The small molecule below binds the protein below.
Small molecule (SMILES): CC(=O)N1CCN(c2ccc(OC[C@@H]3CO[C@@](Cn4ccnc4)(c4ccc(Cl)cc4Cl)O3)cc2)CC1

Sequence of chain 1.A:
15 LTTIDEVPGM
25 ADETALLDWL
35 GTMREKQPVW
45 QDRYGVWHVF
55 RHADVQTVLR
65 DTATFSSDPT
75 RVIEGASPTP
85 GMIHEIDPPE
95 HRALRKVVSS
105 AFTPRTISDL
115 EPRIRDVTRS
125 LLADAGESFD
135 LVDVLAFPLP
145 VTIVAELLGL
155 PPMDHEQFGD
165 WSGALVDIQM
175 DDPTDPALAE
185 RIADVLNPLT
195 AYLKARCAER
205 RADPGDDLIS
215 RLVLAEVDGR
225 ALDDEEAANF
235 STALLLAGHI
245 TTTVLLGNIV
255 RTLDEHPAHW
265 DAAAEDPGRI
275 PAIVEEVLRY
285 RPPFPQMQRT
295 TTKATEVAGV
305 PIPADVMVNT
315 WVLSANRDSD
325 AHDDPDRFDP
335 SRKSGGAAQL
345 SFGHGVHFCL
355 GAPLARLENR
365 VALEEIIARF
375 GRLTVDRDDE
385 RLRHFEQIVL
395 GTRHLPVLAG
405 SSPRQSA

Binding-site contacts:
Ligand atom C2 contacts residue ALA241 of chain 1.A at 3.5 Å (hydrophobic).
Ligand atom C25 contacts residue MET174 of chain 1.A at 3.5 Å (hydrophobic).
Ligand atom CL1 contacts residue HIS88 of chain 1.A at 3.4 Å.
Ligand atom C10 contacts residue HIS88 of chain 1.A at 3.7 Å.
Ligand atom C17 contacts residue GLN290 of chain 1.A at 3.2 Å.
Ligand atom C7 contacts residue HEM1 of chain 1.B at 3.6 Å.
Ligand atom N2 contacts residue HEM1 of chain 1.B at 2.0 Å.
Ligand atom C13 contacts residue HEM1 of chain 1.B at 3.7 Å.
Ligand atom N1 contacts residue PHE288 of chain 1.A at 3.5 Å.
Ligand atom N3 contacts residue GLN292 of chain 1.A at 2.9 Å (h-bond).
Ligand atom C10 contacts residue ALA237 of chain 1.A at 4.0 Å (hydrophobic).
Ligand atom C2 contacts residue THR245 of chain 1.A at 4.0 Å.
Ligand atom C4 contacts residue PHE288 of chain 1.A at 3.3 Å (hydrophobic).
Ligand atom C24 contacts residue ILE392 of chain 1.A at 3.4 Å (hydrophobic).
Ligand atom C17 contacts residue GLN292 of chain 1.A at 3.6 Å.
Ligand atom C23 contacts residue GLN292 of chain 1.A at 3.4 Å.
Ligand atom C16 contacts residue GLN290 of chain 1.A at 3.0 Å.
Ligand atom C1 contacts residue PHE288 of chain 1.A at 3.5 Å (hydrophobic).
Ligand atom C22 contacts residue GLN290 of chain 1.A at 3.4 Å.
Ligand atom CL1 contacts residue ALA237 of chain 1.A at 3.3 Å.
Ligand atom N4 contacts residue GLN292 of chain 1.A at 3.8 Å.
Ligand atom C18 contacts residue GLN292 of chain 1.A at 3.5 Å.
Ligand atom C11 contacts residue HIS88 of chain 1.A at 3.3 Å.
Ligand atom C13 contacts residue HIS88 of chain 1.A at 4.0 Å.
Ligand atom O4 contacts residue MET174 of chain 1.A at 3.5 Å (h-bond).
Ligand atom C26 contacts residue PRO177 of chain 1.A at 3.9 Å (hydrophobic).
Ligand atom O2 contacts residue HEM1 of chain 1.B at 3.9 Å.
Ligand atom C21 contacts residue GLN292 of chain 1.A at 3.6 Å.
Ligand atom C12 contacts residue HIS88 of chain 1.A at 3.4 Å.
Ligand atom CL1 contacts residue HEM1 of chain 1.B at 3.8 Å.
Ligand atom C6 contacts residue HIS88 of chain 1.A at 3.7 Å.
Ligand atom C21 contacts residue GLN290 of chain 1.A at 3.8 Å.
Ligand atom C24 contacts residue GLN292 of chain 1.A at 3.5 Å.
Ligand atom C3 contacts residue ALA241 of chain 1.A at 3.9 Å (hydrophobic).
Ligand atom C26 contacts residue ASP175 of chain 1.A at 3.8 Å.
Ligand atom C26 contacts residue MET174 of chain 1.A at 3.5 Å (hydrophobic).
Ligand atom C2 contacts residue HEM1 of chain 1.B at 2.9 Å.
Ligand atom C12 contacts residue HEM1 of chain 1.B at 3.4 Å.
Ligand atom C23 contacts residue MET174 of chain 1.A at 3.5 Å (hydrophobic).
Ligand atom C1 contacts residue HEM1 of chain 1.B at 3.0 Å.